The protein below binds the small molecule below.
Small molecule (SMILES): Nc1nc2c(ncn2[C@@H]2O[C@H](CO[P](=O)(O)O[P](=O)(O)NP(=O)(O)O)[C@@H](O)[C@H]2O)c(=O)[nH]1

Sequence of chain 1.B:
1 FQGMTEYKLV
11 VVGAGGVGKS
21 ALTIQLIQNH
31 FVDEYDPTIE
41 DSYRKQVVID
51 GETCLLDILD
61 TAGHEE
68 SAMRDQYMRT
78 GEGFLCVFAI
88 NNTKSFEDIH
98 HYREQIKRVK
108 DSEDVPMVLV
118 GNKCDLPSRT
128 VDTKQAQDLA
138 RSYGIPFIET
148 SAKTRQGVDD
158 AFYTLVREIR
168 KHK

Binding-site contacts:
Ligand atom O1B contacts residue GLY16 of chain 1.B at 3.5 Å (h-bond).
Ligand atom O4' contacts residue LYS120 of chain 1.B at 3.2 Å (salt-bridge).
Ligand atom C3' contacts residue ASP33 of chain 1.B at 3.5 Å.
Ligand atom O6 contacts residue ASN119 of chain 1.B at 3.3 Å (h-bond).
Ligand atom O6 contacts residue LYS120 of chain 1.B at 3.3 Å.
Ligand atom O3G contacts residue LYS19 of chain 1.B at 2.7 Å (salt-bridge).
Ligand atom O1B contacts residue GLY18 of chain 1.B at 3.0 Å (h-bond).
Ligand atom O3G contacts residue GLY15 of chain 1.B at 3.5 Å.
Ligand atom O2G contacts residue MG1 of chain 1.J at 2.0 Å.
Ligand atom C6 contacts residue ASP122 of chain 1.B at 3.5 Å.
Ligand atom O2' contacts residue ASP33 of chain 1.B at 3.0 Å (salt-bridge).
Ligand atom C3' contacts residue GLU34 of chain 1.B at 3.5 Å.
Ligand atom O2B contacts residue SER20 of chain 1.B at 2.9 Å (h-bond).
Ligand atom PB contacts residue MG1 of chain 1.J at 3.1 Å.
Ligand atom O2' contacts residue PHE31 of chain 1.B at 3.5 Å.
Ligand atom PG contacts residue MG1 of chain 1.J at 3.2 Å.
Ligand atom O2' contacts residue VAL32 of chain 1.B at 2.6 Å (h-bond).
Ligand atom O6 contacts residue SER148 of chain 1.B at 3.4 Å.
Ligand atom N2 contacts residue ASP122 of chain 1.B at 2.8 Å (salt-bridge).
Ligand atom O2B contacts residue MG1 of chain 1.J at 2.0 Å.
Ligand atom O2A contacts residue SER20 of chain 1.B at 3.3 Å (h-bond).
Ligand atom O1G contacts residue PRO37 of chain 1.B at 3.2 Å.
Ligand atom O3A contacts residue GLY18 of chain 1.B at 3.2 Å (h-bond).
Ligand atom O2A contacts residue ALA21 of chain 1.B at 2.8 Å (h-bond).
Ligand atom N3B contacts residue GLY16 of chain 1.B at 3.1 Å (h-bond).
Ligand atom O1G contacts residue THR38 of chain 1.B at 3.5 Å (h-bond).
Ligand atom O6 contacts residue ASP122 of chain 1.B at 3.4 Å (salt-bridge).
Ligand atom O3G contacts residue GLY63 of chain 1.B at 2.9 Å (h-bond).
Ligand atom N2 contacts residue LEU123 of chain 1.B at 3.5 Å.
Ligand atom O2A contacts residue GLY18 of chain 1.B at 3.3 Å.
Ligand atom O1B contacts residue VAL17 of chain 1.B at 3.3 Å (h-bond).
Ligand atom N3B contacts residue MG1 of chain 1.J at 3.4 Å.
Ligand atom O3' contacts residue ASP33 of chain 1.B at 2.6 Å (salt-bridge).
Ligand atom C2' contacts residue VAL32 of chain 1.B at 3.5 Å (hydrophobic).
Ligand atom O6 contacts residue ALA149 of chain 1.B at 2.8 Å (h-bond).
Ligand atom N1 contacts residue ASP122 of chain 1.B at 2.8 Å (salt-bridge).
Ligand atom O2B contacts residue LYS19 of chain 1.B at 3.6 Å (salt-bridge).
Ligand atom O2G contacts residue THR38 of chain 1.B at 3.1 Å (h-bond).
Ligand atom N7 contacts residue ASN119 of chain 1.B at 3.0 Å (h-bond).
Ligand atom O1B contacts residue LYS19 of chain 1.B at 2.8 Å (salt-bridge).